Sequence of chain 13.H:
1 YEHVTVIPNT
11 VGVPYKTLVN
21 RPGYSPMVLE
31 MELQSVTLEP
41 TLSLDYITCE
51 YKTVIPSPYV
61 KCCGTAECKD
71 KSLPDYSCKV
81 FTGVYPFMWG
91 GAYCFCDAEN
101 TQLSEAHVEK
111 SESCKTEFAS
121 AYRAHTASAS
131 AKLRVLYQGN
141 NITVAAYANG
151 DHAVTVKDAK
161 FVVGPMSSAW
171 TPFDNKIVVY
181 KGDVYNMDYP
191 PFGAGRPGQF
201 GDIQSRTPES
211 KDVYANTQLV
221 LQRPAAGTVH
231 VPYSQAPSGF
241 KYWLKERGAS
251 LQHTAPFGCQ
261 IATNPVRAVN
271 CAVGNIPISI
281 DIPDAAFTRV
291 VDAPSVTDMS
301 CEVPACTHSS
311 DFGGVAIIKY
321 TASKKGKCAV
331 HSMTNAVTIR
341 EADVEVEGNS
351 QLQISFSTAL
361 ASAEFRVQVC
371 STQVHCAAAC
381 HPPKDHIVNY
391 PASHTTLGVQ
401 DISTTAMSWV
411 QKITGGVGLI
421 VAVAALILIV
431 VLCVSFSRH

Sequence of chain 13.B:
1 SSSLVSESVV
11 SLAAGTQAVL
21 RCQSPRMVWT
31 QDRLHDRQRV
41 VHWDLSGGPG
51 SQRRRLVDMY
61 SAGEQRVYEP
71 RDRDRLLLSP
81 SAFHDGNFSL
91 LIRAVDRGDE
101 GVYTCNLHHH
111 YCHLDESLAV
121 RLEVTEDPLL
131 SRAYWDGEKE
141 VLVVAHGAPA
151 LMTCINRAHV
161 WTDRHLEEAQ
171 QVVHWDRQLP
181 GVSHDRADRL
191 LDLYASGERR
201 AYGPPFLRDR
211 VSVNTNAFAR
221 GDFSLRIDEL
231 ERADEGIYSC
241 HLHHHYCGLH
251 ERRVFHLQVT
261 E

Sequence of chain 13.I:
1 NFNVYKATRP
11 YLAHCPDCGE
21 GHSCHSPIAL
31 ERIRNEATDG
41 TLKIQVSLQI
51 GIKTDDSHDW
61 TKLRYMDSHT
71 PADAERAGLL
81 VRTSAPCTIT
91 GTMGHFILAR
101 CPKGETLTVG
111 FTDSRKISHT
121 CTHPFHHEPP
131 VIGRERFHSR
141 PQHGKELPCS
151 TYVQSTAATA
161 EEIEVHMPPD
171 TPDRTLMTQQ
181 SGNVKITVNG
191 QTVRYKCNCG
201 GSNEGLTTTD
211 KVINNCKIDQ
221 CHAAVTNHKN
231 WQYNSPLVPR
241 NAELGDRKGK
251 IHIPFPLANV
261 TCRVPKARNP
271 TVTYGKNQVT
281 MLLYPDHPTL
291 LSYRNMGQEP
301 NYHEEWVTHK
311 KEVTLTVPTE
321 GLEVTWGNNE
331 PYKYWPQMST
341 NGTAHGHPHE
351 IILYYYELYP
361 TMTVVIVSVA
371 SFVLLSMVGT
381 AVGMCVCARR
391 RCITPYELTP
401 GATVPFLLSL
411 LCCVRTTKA

Binding-site contacts:
Ligand atom O6 contacts residue LYS115 of chain 13.H at 3.7 Å.
Ligand atom O7 contacts residue LYS181 of chain 13.H at 4.1 Å.
Ligand atom O6 contacts residue THR116 of chain 13.H at 3.5 Å.
Ligand atom C1 contacts residue ASN259 of chain 13.I at 1.4 Å.
Ligand atom O7 contacts residue ASN259 of chain 13.I at 2.8 Å (h-bond).
Ligand atom C8 contacts residue GLU198 of chain 13.B at 4.1 Å.
Ligand atom C8 contacts residue ASN259 of chain 13.I at 4.4 Å.
Ligand atom C4 contacts residue ASN259 of chain 13.I at 4.1 Å.
Ligand atom C5 contacts residue ASN259 of chain 13.I at 3.6 Å.
Ligand atom N2 contacts residue ASN259 of chain 13.I at 3.0 Å (h-bond).
Ligand atom C2 contacts residue ASN259 of chain 13.I at 2.4 Å.
Ligand atom C4 contacts residue LYS115 of chain 13.H at 4.5 Å.
Ligand atom O5 contacts residue THR116 of chain 13.H at 4.3 Å.
Ligand atom O6 contacts residue ASN259 of chain 13.I at 4.5 Å.
Ligand atom C7 contacts residue ASN259 of chain 13.I at 3.1 Å.
Ligand atom C3 contacts residue ASN259 of chain 13.I at 3.8 Å.
Ligand atom C6 contacts residue LYS115 of chain 13.H at 4.3 Å.
Ligand atom O5 contacts residue ASN259 of chain 13.I at 2.3 Å (h-bond).

A small-molecule ligand and the protein it binds are described below.
Small molecule (SMILES): CC(=O)N[C@@H]1[C@@H](O)[C@H](O)[C@@H](CO)O[C@H]1O